Sequence of chain 1.B:
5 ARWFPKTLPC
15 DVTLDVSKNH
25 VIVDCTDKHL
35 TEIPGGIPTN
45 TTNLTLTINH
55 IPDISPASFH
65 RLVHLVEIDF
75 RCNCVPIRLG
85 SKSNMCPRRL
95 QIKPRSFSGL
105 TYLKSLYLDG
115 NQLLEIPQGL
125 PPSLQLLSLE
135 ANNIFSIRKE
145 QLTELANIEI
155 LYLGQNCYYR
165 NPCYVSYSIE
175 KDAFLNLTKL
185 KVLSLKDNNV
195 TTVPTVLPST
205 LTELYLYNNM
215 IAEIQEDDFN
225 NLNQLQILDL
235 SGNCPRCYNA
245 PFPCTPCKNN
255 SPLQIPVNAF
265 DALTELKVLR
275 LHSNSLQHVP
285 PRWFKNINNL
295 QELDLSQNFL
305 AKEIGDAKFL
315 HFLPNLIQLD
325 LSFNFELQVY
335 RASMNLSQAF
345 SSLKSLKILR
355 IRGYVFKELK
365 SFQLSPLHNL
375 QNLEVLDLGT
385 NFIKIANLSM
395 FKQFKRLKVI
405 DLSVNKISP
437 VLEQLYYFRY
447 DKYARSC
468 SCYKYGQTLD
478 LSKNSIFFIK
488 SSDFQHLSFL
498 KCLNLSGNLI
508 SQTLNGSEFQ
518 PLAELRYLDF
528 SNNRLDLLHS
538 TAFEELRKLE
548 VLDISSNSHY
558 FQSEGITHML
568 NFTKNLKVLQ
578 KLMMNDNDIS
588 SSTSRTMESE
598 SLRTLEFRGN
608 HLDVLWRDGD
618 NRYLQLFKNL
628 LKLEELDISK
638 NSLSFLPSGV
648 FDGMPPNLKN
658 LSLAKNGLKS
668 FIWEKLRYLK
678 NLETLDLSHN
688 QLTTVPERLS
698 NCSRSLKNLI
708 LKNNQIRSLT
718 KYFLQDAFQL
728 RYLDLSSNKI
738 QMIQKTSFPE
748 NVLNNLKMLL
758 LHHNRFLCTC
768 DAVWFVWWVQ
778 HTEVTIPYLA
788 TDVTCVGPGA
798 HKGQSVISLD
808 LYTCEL

The protein below binds the small molecule below.
Small molecule (SMILES): CC(=O)N[C@@H]1[C@@H](O)[C@H](O)[C@@H](CO)O[C@H]1O

Binding-site contacts:
Ligand atom O6 contacts residue GLU71 of chain 1.B at 2.8 Å (salt-bridge).
Ligand atom C7 contacts residue ILE26 of chain 1.B at 4.3 Å (hydrophobic).
Ligand atom C7 contacts residue ASN47 of chain 1.B at 3.2 Å.
Ligand atom O6 contacts residue SER109 of chain 1.B at 2.8 Å (h-bond).
Ligand atom O5 contacts residue GLU71 of chain 1.B at 3.3 Å.
Ligand atom C5 contacts residue HIS24 of chain 1.B at 4.5 Å.
Ligand atom C4 contacts residue GLU71 of chain 1.B at 4.2 Å.
Ligand atom O6 contacts residue VAL70 of chain 1.B at 4.3 Å.
Ligand atom O5 contacts residue ASN47 of chain 1.B at 2.4 Å (h-bond).
Ligand atom O5 contacts residue VAL70 of chain 1.B at 4.2 Å.
Ligand atom C1 contacts residue HIS24 of chain 1.B at 4.1 Å.
Ligand atom C5 contacts residue GLU71 of chain 1.B at 4.2 Å.
Ligand atom C6 contacts residue SER109 of chain 1.B at 4.0 Å.
Ligand atom O7 contacts residue ASN47 of chain 1.B at 4.1 Å.
Ligand atom N2 contacts residue ASN47 of chain 1.B at 2.7 Å (h-bond).
Ligand atom C5 contacts residue ASN47 of chain 1.B at 3.7 Å.
Ligand atom C6 contacts residue GLU71 of chain 1.B at 4.0 Å.
Ligand atom C5 contacts residue VAL70 of chain 1.B at 4.2 Å (hydrophobic).
Ligand atom C8 contacts residue GLU71 of chain 1.B at 3.1 Å.
Ligand atom O7 contacts residue ILE26 of chain 1.B at 3.9 Å.
Ligand atom C7 contacts residue GLU71 of chain 1.B at 4.4 Å.
Ligand atom C3 contacts residue ASN47 of chain 1.B at 3.7 Å.
Ligand atom C8 contacts residue ASN47 of chain 1.B at 3.2 Å.
Ligand atom C6 contacts residue VAL70 of chain 1.B at 3.7 Å (hydrophobic).
Ligand atom C1 contacts residue GLU71 of chain 1.B at 4.0 Å.
Ligand atom C2 contacts residue GLU71 of chain 1.B at 4.1 Å.
Ligand atom N2 contacts residue ILE26 of chain 1.B at 4.3 Å.
Ligand atom C1 contacts residue ASN47 of chain 1.B at 1.4 Å.
Ligand atom C4 contacts residue ASN47 of chain 1.B at 4.2 Å.
Ligand atom C2 contacts residue ASN47 of chain 1.B at 2.4 Å.
Ligand atom C3 contacts residue HIS24 of chain 1.B at 4.2 Å.
Ligand atom N2 contacts residue HIS24 of chain 1.B at 4.5 Å.